Sequence of chain 52.B:
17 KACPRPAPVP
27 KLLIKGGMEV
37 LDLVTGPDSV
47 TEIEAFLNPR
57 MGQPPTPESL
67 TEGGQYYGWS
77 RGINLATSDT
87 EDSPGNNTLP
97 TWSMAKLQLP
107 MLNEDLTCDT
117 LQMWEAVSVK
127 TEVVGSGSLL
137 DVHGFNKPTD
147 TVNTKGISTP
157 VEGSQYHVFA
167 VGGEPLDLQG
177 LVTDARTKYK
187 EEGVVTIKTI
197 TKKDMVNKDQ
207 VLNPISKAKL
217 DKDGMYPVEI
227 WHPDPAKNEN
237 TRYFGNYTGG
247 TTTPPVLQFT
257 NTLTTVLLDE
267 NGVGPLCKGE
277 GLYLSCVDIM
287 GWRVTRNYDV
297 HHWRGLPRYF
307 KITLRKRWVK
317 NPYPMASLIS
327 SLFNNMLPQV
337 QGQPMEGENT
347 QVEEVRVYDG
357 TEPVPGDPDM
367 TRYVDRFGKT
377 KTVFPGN

Sequence of chain 52.A:
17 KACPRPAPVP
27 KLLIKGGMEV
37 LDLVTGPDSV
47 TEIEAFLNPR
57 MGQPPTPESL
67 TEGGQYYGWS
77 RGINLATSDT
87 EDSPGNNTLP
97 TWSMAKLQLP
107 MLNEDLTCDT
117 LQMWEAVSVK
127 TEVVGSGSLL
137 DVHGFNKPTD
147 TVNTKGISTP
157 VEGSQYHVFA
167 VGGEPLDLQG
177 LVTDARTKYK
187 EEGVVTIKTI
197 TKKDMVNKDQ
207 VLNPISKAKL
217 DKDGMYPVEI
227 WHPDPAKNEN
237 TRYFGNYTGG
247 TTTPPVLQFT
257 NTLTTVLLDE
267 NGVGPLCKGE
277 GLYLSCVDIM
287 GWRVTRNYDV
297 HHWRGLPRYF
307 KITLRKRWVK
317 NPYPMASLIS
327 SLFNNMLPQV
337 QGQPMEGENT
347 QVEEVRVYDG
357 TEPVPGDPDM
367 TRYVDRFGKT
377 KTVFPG

The small molecule below binds the protein below.
Small molecule (SMILES): CC(=O)N[C@@H]1[C@@H](O[C@@H]2O[C@H](CO)[C@H](O)[C@H](O[C@]3(C(=O)O)C[C@H](O)[C@@H](NC(C)=O)[C@H]([C@H](O)[C@H](O)CO)O3)[C@H]2O)[C@H](O)[C@@H](CO[C@]2(C(=O)O)C[C@H](O)[C@@H](NC(C)=O)[C@H]([C@H](O)[C@H](O)CO)O2)O[C@H]1O

Binding-site contacts:
Ligand atom C1 contacts residue SER89 of chain 52.A at 3.5 Å.
Ligand atom O3 contacts residue GLY78 of chain 52.A at 3.3 Å.
Ligand atom O8 contacts residue TYR72 of chain 52.A at 4.3 Å.
Ligand atom O1A contacts residue SER89 of chain 52.A at 3.1 Å (h-bond).
Ligand atom C2 contacts residue GLY78 of chain 52.A at 3.9 Å.
Ligand atom O4 contacts residue GLY78 of chain 52.A at 3.1 Å.
Ligand atom O4 contacts residue ASN80 of chain 52.A at 4.3 Å.
Ligand atom O1B contacts residue ARG77 of chain 52.A at 2.9 Å (salt-bridge).
Ligand atom C5 contacts residue TYR72 of chain 52.A at 3.9 Å (hydrophobic).
Ligand atom C4 contacts residue ASN93 of chain 52.A at 4.2 Å.
Ligand atom O10 contacts residue THR291 of chain 52.A at 4.3 Å.
Ligand atom C4 contacts residue HIS298 of chain 52.A at 3.2 Å.
Ligand atom C3 contacts residue VAL296 of chain 52.A at 3.7 Å (hydrophobic).
Ligand atom C1 contacts residue GLY78 of chain 52.A at 3.7 Å.
Ligand atom N5 contacts residue TYR72 of chain 52.A at 3.4 Å (h-bond).
Ligand atom O1A contacts residue ARG77 of chain 52.A at 3.2 Å (salt-bridge).
Ligand atom O4 contacts residue VAL296 of chain 52.A at 3.9 Å.
Ligand atom C6 contacts residue TYR72 of chain 52.A at 4.0 Å (hydrophobic).
Ligand atom O4 contacts residue THR291 of chain 52.A at 3.5 Å.
Ligand atom O1A contacts residue TYR72 of chain 52.A at 3.5 Å.
Ligand atom C3 contacts residue GLY78 of chain 52.A at 4.0 Å.
Ligand atom C11 contacts residue ASP85 of chain 52.B at 4.0 Å.
Ligand atom C6 contacts residue ASN93 of chain 52.A at 3.0 Å.
Ligand atom O1A contacts residue LYS186 of chain 52.A at 2.8 Å (salt-bridge).
Ligand atom O4 contacts residue ILE79 of chain 52.A at 4.0 Å.
Ligand atom O1B contacts residue TYR72 of chain 52.A at 4.1 Å.
Ligand atom C5 contacts residue ASN93 of chain 52.A at 3.6 Å.
Ligand atom C3 contacts residue HIS298 of chain 52.A at 3.6 Å.
Ligand atom O1B contacts residue SER89 of chain 52.A at 3.1 Å (h-bond).
Ligand atom C1 contacts residue TYR72 of chain 52.A at 4.1 Å (hydrophobic).
Ligand atom O4 contacts residue HIS298 of chain 52.A at 2.7 Å (h-bond).
Ligand atom C1 contacts residue ARG77 of chain 52.A at 3.6 Å.
Ligand atom O8 contacts residue ARG77 of chain 52.A at 3.2 Å (salt-bridge).
Ligand atom O1A contacts residue GLY78 of chain 52.A at 3.2 Å (h-bond).
Ligand atom C1 contacts residue LYS186 of chain 52.A at 3.9 Å.
Ligand atom C3 contacts residue GLY78 of chain 52.A at 3.6 Å.
Ligand atom C4 contacts residue TYR72 of chain 52.A at 3.8 Å (hydrophobic).
Ligand atom O1A contacts residue HIS298 of chain 52.A at 3.9 Å.
Ligand atom C4 contacts residue GLY78 of chain 52.A at 3.4 Å.
Ligand atom O6 contacts residue ASN93 of chain 52.A at 3.0 Å (h-bond).